Binding-site contacts:
Ligand atom C2 contacts residue ASN343 of chain 1.A at 2.5 Å.
Ligand atom C3 contacts residue ASN343 of chain 1.A at 3.8 Å.
Ligand atom C6 contacts residue GLY339 of chain 1.A at 4.1 Å.
Ligand atom O7 contacts residue ASN343 of chain 1.A at 4.4 Å.
Ligand atom C4 contacts residue ASN343 of chain 1.A at 4.2 Å.
Ligand atom O5 contacts residue ASN343 of chain 1.A at 2.4 Å (h-bond).
Ligand atom C7 contacts residue ASN343 of chain 1.A at 3.9 Å.
Ligand atom O5 contacts residue GLY339 of chain 1.A at 4.4 Å.
Ligand atom O6 contacts residue VAL367 of chain 1.A at 4.3 Å.
Ligand atom C6 contacts residue PHE338 of chain 1.A at 4.2 Å (hydrophobic).
Ligand atom C5 contacts residue ASN343 of chain 1.A at 3.7 Å.
Ligand atom N2 contacts residue ASN343 of chain 1.A at 2.9 Å (h-bond).
Ligand atom C5 contacts residue GLY339 of chain 1.A at 3.9 Å.
Ligand atom C1 contacts residue ASN343 of chain 1.A at 1.4 Å.

This small molecule binds to this protein.
Small molecule (SMILES): CC(=O)N[C@@H]1[C@@H](O)[C@H](O)[C@@H](CO)O[C@H]1O

Sequence of chain 1.A:
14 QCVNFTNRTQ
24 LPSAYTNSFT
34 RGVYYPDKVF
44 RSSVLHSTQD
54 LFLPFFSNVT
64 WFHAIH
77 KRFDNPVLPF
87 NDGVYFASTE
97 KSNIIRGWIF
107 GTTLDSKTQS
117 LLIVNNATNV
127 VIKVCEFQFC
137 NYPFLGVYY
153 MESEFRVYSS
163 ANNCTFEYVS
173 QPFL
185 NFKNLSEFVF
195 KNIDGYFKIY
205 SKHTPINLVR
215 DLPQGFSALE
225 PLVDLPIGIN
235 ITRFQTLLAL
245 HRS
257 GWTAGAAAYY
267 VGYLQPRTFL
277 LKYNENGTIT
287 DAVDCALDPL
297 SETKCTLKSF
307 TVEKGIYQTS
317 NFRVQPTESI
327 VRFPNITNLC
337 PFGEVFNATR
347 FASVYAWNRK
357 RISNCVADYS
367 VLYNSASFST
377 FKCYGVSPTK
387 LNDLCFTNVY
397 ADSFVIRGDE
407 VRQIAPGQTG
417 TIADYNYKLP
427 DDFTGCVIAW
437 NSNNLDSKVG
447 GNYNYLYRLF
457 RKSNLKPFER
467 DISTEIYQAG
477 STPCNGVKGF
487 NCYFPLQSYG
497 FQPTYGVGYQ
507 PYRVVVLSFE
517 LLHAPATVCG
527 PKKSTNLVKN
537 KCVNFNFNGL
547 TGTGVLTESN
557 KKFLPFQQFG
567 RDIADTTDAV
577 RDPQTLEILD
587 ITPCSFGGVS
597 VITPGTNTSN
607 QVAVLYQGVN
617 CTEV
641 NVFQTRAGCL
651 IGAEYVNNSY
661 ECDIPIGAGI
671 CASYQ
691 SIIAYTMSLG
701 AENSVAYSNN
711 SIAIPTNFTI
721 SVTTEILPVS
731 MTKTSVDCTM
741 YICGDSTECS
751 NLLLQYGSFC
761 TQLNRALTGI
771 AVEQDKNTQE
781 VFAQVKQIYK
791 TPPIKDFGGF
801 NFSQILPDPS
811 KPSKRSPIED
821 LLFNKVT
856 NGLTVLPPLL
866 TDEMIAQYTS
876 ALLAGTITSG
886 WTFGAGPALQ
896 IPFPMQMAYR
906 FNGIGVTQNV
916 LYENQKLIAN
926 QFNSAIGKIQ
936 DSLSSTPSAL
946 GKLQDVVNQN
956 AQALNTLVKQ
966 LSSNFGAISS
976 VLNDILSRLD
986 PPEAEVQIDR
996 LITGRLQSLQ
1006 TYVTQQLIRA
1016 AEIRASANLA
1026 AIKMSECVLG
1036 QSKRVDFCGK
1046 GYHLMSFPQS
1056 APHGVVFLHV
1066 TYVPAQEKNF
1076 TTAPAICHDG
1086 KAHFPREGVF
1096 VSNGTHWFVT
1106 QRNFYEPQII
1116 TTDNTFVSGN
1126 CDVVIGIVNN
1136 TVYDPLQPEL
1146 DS